Binding-site contacts:
Ligand atom O5 contacts residue LYS148 of chain 1.B at 3.9 Å.
Ligand atom C8 contacts residue PHE109 of chain 1.B at 4.0 Å (hydrophobic).
Ligand atom C2 contacts residue ASN142 of chain 1.B at 2.5 Å.
Ligand atom C6 contacts residue GLU149 of chain 1.B at 4.1 Å.
Ligand atom O6 contacts residue LYS148 of chain 1.B at 4.3 Å.
Ligand atom C1 contacts residue ASN142 of chain 1.B at 1.4 Å.
Ligand atom C2 contacts residue GLN140 of chain 1.B at 4.0 Å.
Ligand atom C7 contacts residue TYR98 of chain 1.B at 4.1 Å (hydrophobic).
Ligand atom O7 contacts residue ASN142 of chain 1.B at 4.3 Å.
Ligand atom C3 contacts residue ASN142 of chain 1.B at 3.8 Å.
Ligand atom O6 contacts residue GLU149 of chain 1.B at 3.8 Å.
Ligand atom O5 contacts residue GLU149 of chain 1.B at 4.1 Å.
Ligand atom C1 contacts residue GLU147 of chain 1.B at 4.2 Å.
Ligand atom C6 contacts residue GLU147 of chain 1.B at 3.5 Å.
Ligand atom C8 contacts residue TYR98 of chain 1.B at 3.5 Å (hydrophobic).
Ligand atom N2 contacts residue GLN140 of chain 1.B at 3.4 Å (h-bond).
Ligand atom O5 contacts residue GLU147 of chain 1.B at 3.2 Å (salt-bridge).
Ligand atom C1 contacts residue GLN140 of chain 1.B at 3.9 Å.
Ligand atom O5 contacts residue ASN142 of chain 1.B at 2.4 Å (h-bond).
Ligand atom N2 contacts residue ASN142 of chain 1.B at 2.9 Å (h-bond).
Ligand atom C8 contacts residue GLN140 of chain 1.B at 4.4 Å.
Ligand atom C5 contacts residue GLU149 of chain 1.B at 4.5 Å.
Ligand atom C7 contacts residue GLN140 of chain 1.B at 4.4 Å.
Ligand atom N2 contacts residue TYR98 of chain 1.B at 4.2 Å.
Ligand atom C7 contacts residue ASN142 of chain 1.B at 3.8 Å.
Ligand atom C5 contacts residue GLU147 of chain 1.B at 3.9 Å.
Ligand atom C3 contacts residue GLN140 of chain 1.B at 4.3 Å.
Ligand atom C4 contacts residue ASN142 of chain 1.B at 4.2 Å.
Ligand atom C5 contacts residue ASN142 of chain 1.B at 3.6 Å.
Ligand atom C6 contacts residue LYS148 of chain 1.B at 4.0 Å.

The protein below binds the small molecule below.
Small molecule (SMILES): CC(=O)N[C@H]1[C@H](O[C@H]2[C@H](O)[C@@H](NC(C)=O)CO[C@@H]2CO)O[C@H](CO)[C@@H](O)[C@@H]1O

Sequence of chain 1.B:
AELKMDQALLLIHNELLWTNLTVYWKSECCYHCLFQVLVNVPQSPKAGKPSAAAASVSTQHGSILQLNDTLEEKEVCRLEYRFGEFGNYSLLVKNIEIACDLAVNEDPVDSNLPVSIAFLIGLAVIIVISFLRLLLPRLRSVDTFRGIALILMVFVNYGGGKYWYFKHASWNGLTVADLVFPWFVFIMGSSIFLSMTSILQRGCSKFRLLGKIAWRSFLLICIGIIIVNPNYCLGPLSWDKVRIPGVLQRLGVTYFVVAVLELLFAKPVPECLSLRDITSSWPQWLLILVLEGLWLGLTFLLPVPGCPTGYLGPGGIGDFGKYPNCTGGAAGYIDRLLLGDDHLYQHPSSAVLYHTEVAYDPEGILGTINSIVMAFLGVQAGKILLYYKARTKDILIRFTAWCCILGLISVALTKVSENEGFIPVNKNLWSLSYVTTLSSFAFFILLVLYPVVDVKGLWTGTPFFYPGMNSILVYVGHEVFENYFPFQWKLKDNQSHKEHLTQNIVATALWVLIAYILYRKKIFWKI